Sequence of chain 2.B:
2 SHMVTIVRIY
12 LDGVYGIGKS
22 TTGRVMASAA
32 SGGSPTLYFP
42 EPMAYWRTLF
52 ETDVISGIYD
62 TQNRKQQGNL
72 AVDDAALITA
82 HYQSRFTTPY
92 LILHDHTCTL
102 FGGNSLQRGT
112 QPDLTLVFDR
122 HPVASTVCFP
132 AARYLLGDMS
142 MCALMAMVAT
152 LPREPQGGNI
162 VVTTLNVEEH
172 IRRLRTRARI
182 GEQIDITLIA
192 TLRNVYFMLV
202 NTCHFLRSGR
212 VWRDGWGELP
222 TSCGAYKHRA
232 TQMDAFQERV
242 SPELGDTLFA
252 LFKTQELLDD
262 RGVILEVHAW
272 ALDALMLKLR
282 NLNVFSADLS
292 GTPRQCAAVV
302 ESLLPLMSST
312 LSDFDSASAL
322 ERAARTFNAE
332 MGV

Binding-site contacts:
Ligand atom O1A contacts residue GLU42 of chain 2.B at 2.8 Å (salt-bridge).
Ligand atom N6A contacts residue CYS297 of chain 2.B at 3.5 Å (h-bond).
Ligand atom N6A contacts residue THR293 of chain 2.B at 3.4 Å.
Ligand atom O3C contacts residue GLY17 of chain 2.B at 3.1 Å (h-bond).
Ligand atom C2B contacts residue PHE130 of chain 2.B at 3.3 Å (hydrophobic).
Ligand atom C4A contacts residue ARG174 of chain 2.B at 3.5 Å.
Ligand atom N1A contacts residue ARG174 of chain 2.B at 3.0 Å (salt-bridge).
Ligand atom O2A contacts residue GLU42 of chain 2.B at 3.0 Å (salt-bridge).
Ligand atom O1C contacts residue SER21 of chain 2.B at 3.0 Å (h-bond).
Ligand atom C8A contacts residue GLY19 of chain 2.B at 3.4 Å.
Ligand atom O2C contacts residue LYS20 of chain 2.B at 2.4 Å (salt-bridge).
Ligand atom N3A contacts residue ARG174 of chain 2.B at 3.2 Å (salt-bridge).
Ligand atom O4F contacts residue ARG174 of chain 2.B at 3.4 Å.
Ligand atom PA contacts residue GLU42 of chain 2.B at 3.4 Å.
Ligand atom N3B contacts residue PHE130 of chain 2.B at 3.1 Å.
Ligand atom O4B contacts residue PHE130 of chain 2.B at 3.5 Å.
Ligand atom O2E contacts residue THR22 of chain 2.B at 3.0 Å (h-bond).
Ligand atom O1A contacts residue TRP47 of chain 2.B at 3.3 Å.
Ligand atom O4B contacts residue GLN84 of chain 2.B at 3.0 Å (h-bond).
Ligand atom O1D contacts residue GLY17 of chain 2.B at 3.0 Å.
Ligand atom C2A contacts residue ARG174 of chain 2.B at 3.4 Å.
Ligand atom N3B contacts residue GLN84 of chain 2.B at 3.1 Å (h-bond).
Ligand atom N6A contacts residue GLY292 of chain 2.B at 3.0 Å (h-bond).
Ligand atom O2D contacts residue SER21 of chain 2.B at 2.3 Å (h-bond).
Ligand atom O1D contacts residue GLY19 of chain 2.B at 2.3 Å (h-bond).
Ligand atom O1D contacts residue LYS20 of chain 2.B at 3.3 Å (salt-bridge).
Ligand atom O2E contacts residue SER21 of chain 2.B at 3.4 Å (h-bond).
Ligand atom O5F contacts residue GLY19 of chain 2.B at 3.4 Å (h-bond).
Ligand atom O4B contacts residue SER126 of chain 2.B at 3.3 Å.
Ligand atom O2B contacts residue PHE87 of chain 2.B at 3.4 Å.
Ligand atom N6A contacts residue PRO294 of chain 2.B at 3.2 Å (h-bond).
Ligand atom C6A contacts residue ARG174 of chain 2.B at 3.3 Å.
Ligand atom PC contacts residue LYS20 of chain 2.B at 3.4 Å.
Ligand atom O2E contacts residue GLY19 of chain 2.B at 3.1 Å.
Ligand atom O1B contacts residue ARG178 of chain 2.B at 3.3 Å (salt-bridge).
Ligand atom O3C contacts residue LYS20 of chain 2.B at 3.5 Å (salt-bridge).
Ligand atom O1D contacts residue ILE18 of chain 2.B at 2.5 Å (h-bond).
Ligand atom C4B contacts residue PHE130 of chain 2.B at 3.4 Å (hydrophobic).
Ligand atom O2D contacts residue LYS20 of chain 2.B at 2.9 Å (salt-bridge).
Ligand atom O2C contacts residue GLU42 of chain 2.B at 2.8 Å (salt-bridge).

A small-molecule ligand and the protein it binds are described below.
Small molecule (SMILES): Cc1cn([C@H]2C[C@H](O)[C@@H](CO[P](=O)(O)O[P](=O)(O)O[P](=O)(O)O[P](=O)(O)O[P](=O)(O)OC[C@H]3O[C@@H](n4cnc5c(N)ncnc54)[C@H](O)[C@@H]3O)O2)c(=O)[nH]c1=O